The small molecule below binds the protein below.
Small molecule (SMILES): Oc1ccc2c3c1O[C@H]1c4oc5ccccc5c4C[C@@]4(O)[C@@H](C2)N(CC2CC2)CC[C@]314

Sequence of chain 1.D:
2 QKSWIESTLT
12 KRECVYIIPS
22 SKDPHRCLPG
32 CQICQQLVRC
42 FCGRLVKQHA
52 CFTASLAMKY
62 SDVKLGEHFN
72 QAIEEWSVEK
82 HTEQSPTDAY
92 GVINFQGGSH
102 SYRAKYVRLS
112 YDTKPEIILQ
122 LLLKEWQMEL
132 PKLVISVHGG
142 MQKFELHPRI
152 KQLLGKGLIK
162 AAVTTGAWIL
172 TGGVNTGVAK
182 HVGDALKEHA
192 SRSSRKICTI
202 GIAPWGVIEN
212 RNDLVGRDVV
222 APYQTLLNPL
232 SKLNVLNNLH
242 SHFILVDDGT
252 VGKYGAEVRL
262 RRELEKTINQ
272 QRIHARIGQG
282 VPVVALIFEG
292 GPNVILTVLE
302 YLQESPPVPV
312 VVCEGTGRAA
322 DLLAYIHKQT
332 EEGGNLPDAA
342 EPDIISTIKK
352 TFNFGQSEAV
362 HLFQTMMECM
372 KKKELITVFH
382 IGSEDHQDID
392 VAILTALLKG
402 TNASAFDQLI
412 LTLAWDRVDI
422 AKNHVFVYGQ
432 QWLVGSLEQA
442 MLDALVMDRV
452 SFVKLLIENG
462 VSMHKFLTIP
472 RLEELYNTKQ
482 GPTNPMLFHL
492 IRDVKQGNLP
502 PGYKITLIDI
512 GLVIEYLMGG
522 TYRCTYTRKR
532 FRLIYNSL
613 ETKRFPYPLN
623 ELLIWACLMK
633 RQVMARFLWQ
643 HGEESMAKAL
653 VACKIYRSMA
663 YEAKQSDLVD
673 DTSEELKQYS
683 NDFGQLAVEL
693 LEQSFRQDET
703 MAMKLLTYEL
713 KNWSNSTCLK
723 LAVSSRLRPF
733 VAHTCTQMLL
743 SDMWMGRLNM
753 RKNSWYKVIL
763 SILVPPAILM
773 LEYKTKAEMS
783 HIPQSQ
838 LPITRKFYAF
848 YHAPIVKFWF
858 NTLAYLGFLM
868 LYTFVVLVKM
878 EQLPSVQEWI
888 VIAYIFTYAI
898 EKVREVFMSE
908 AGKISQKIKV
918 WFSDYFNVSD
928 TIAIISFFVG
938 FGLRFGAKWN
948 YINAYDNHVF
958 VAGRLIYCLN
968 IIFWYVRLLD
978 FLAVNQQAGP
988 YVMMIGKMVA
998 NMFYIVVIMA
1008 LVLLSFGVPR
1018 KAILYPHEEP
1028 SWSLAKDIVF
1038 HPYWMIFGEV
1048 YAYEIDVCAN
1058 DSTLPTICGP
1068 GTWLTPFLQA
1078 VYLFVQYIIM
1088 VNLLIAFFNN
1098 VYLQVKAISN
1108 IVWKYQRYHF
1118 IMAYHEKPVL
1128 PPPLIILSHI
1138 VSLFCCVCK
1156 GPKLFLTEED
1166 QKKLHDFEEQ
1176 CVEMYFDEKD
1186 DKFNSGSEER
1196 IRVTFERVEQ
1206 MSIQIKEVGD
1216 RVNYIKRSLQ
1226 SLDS

Sequence of chain 1.C:
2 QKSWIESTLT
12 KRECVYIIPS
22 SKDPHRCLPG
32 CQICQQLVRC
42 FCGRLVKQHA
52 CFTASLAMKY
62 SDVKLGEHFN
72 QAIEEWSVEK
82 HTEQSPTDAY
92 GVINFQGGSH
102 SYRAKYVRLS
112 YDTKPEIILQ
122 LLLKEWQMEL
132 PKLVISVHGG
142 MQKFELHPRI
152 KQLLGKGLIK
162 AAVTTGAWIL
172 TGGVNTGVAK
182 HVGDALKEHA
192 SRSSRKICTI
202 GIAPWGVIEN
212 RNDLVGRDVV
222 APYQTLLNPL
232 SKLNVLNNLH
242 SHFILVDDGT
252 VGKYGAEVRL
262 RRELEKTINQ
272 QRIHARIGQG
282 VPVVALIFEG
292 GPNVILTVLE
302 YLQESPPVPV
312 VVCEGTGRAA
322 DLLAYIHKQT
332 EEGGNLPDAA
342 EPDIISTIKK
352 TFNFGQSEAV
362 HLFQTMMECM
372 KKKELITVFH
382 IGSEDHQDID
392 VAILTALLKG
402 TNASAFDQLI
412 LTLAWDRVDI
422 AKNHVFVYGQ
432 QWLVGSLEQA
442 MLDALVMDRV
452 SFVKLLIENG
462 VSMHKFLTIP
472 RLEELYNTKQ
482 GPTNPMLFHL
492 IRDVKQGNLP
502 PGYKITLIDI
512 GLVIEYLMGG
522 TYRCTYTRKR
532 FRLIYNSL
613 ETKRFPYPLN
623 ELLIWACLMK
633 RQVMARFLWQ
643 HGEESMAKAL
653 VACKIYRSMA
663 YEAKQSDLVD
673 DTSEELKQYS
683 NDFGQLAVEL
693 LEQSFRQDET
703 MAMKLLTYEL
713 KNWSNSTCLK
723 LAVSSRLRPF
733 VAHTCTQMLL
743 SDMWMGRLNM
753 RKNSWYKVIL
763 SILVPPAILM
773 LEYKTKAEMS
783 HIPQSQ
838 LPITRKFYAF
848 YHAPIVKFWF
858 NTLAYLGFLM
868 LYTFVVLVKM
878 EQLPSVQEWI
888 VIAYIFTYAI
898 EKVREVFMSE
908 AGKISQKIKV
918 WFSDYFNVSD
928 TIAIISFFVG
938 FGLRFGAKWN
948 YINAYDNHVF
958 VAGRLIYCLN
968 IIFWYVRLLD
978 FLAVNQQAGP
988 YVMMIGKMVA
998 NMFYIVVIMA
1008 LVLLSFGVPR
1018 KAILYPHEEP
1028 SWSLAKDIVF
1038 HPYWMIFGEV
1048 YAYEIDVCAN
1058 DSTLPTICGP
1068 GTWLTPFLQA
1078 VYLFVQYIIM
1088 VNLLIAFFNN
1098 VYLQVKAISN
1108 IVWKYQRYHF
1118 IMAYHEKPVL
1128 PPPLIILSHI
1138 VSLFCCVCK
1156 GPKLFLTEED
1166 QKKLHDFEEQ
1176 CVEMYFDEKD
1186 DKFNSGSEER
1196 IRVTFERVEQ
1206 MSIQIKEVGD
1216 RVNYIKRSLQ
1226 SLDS

Binding-site contacts:
Ligand atom C21 contacts residue LEU670 of chain 1.D at 4.1 Å (hydrophobic).
Ligand atom O31 contacts residue SER743 of chain 1.C at 3.3 Å.
Ligand atom O24 contacts residue ASP744 of chain 1.C at 2.6 Å (salt-bridge).
Ligand atom C6 contacts residue ASP744 of chain 1.C at 3.2 Å.
Ligand atom O22 contacts residue VAL671 of chain 1.D at 3.7 Å.
Ligand atom C18 contacts residue LEU670 of chain 1.D at 4.1 Å (hydrophobic).
Ligand atom C26 contacts residue ASN751 of chain 1.C at 3.4 Å.
Ligand atom C20 contacts residue LEU670 of chain 1.D at 3.6 Å (hydrophobic).
Ligand atom C19 contacts residue LEU670 of chain 1.D at 3.6 Å (hydrophobic).
Ligand atom C7 contacts residue MET740 of chain 1.C at 4.0 Å (hydrophobic).
Ligand atom C11 contacts residue ASP744 of chain 1.C at 3.7 Å.
Ligand atom O22 contacts residue LEU670 of chain 1.D at 3.9 Å.
Ligand atom C12 contacts residue ASP744 of chain 1.C at 4.0 Å.
Ligand atom C29 contacts residue MET747 of chain 1.C at 3.8 Å (hydrophobic).
Ligand atom O22 contacts residue ASP672 of chain 1.D at 3.5 Å.
Ligand atom C10 contacts residue ASP744 of chain 1.C at 3.3 Å.
Ligand atom C18 contacts residue MET740 of chain 1.C at 3.9 Å (hydrophobic).
Ligand atom C27 contacts residue ASN751 of chain 1.C at 3.8 Å.
Ligand atom C27 contacts residue LEU670 of chain 1.D at 4.0 Å (hydrophobic).
Ligand atom C9 contacts residue ASP744 of chain 1.C at 3.2 Å.
Ligand atom C19 contacts residue MET740 of chain 1.C at 3.8 Å (hydrophobic).
Ligand atom C9 contacts residue MET740 of chain 1.C at 3.8 Å (hydrophobic).
Ligand atom C25 contacts residue LEU670 of chain 1.D at 4.1 Å (hydrophobic).
Ligand atom C29 contacts residue LEU670 of chain 1.D at 3.9 Å (hydrophobic).
Ligand atom C28 contacts residue LEU670 of chain 1.D at 3.8 Å (hydrophobic).
Ligand atom C29 contacts residue ASP669 of chain 1.D at 4.0 Å.
Ligand atom O31 contacts residue ASP744 of chain 1.C at 4.0 Å.
Ligand atom C7 contacts residue ASP744 of chain 1.C at 3.2 Å.
Ligand atom C13 contacts residue ASP744 of chain 1.C at 3.5 Å.
Ligand atom O31 contacts residue LEU670 of chain 1.D at 4.1 Å.
Ligand atom C27 contacts residue ARG753 of chain 1.C at 3.9 Å.
Ligand atom C30 contacts residue LEU670 of chain 1.D at 3.9 Å (hydrophobic).
Ligand atom O23 contacts residue MET740 of chain 1.C at 3.6 Å.
Ligand atom C20 contacts residue ASP672 of chain 1.D at 3.9 Å.
Ligand atom C27 contacts residue MET752 of chain 1.C at 3.1 Å (hydrophobic).
Ligand atom O22 contacts residue MET740 of chain 1.C at 3.6 Å.
Ligand atom O23 contacts residue SER743 of chain 1.C at 4.1 Å.
Ligand atom C8 contacts residue ASP744 of chain 1.C at 3.5 Å.
Ligand atom C28 contacts residue MET752 of chain 1.C at 3.0 Å (hydrophobic).
Ligand atom C28 contacts residue MET747 of chain 1.C at 3.9 Å (hydrophobic).